This protein binds this small molecule.
Small molecule (SMILES): Fc1ccc(-c2n[nH]cc2-c2ccncc2)cc1

Binding-site contacts:
Ligand atom C13 contacts residue LEU269 of chain 1.A at 3.9 Å (hydrophobic).
Ligand atom N9 contacts residue ASP315 of chain 1.A at 3.7 Å.
Ligand atom C3 contacts residue LYS272 of chain 1.A at 3.4 Å.
Ligand atom N9 contacts residue LEU314 of chain 1.A at 3.3 Å (h-bond).
Ligand atom N11 contacts residue GLU215 of chain 1.A at 3.9 Å.
Ligand atom N11 contacts residue ASP315 of chain 1.A at 3.7 Å.
Ligand atom C17 contacts residue ILE273 of chain 1.A at 3.7 Å (hydrophobic).
Ligand atom C1 contacts residue TRP220 of chain 1.A at 3.9 Å (hydrophobic).
Ligand atom C8 contacts residue SER316 of chain 1.A at 3.8 Å.
Ligand atom F19 contacts residue ILE282 of chain 1.A at 3.8 Å.
Ligand atom C12 contacts residue GLU215 of chain 1.A at 3.8 Å.
Ligand atom C7 contacts residue GLU215 of chain 1.A at 3.7 Å.
Ligand atom C15 contacts residue LEU218 of chain 1.A at 3.6 Å (hydrophobic).
Ligand atom C7 contacts residue LEU269 of chain 1.A at 3.8 Å (hydrophobic).
Ligand atom C15 contacts residue LEU314 of chain 1.A at 3.7 Å (hydrophobic).
Ligand atom C16 contacts residue PRO265 of chain 1.A at 3.7 Å (hydrophobic).
Ligand atom C14 contacts residue PRO214 of chain 1.A at 3.9 Å (hydrophobic).
Ligand atom F19 contacts residue LEU218 of chain 1.A at 3.6 Å.
Ligand atom C18 contacts residue LEU269 of chain 1.A at 3.8 Å (hydrophobic).
Ligand atom N11 contacts residue LEU269 of chain 1.A at 3.8 Å.
Ligand atom C3 contacts residue TRP220 of chain 1.A at 3.3 Å (hydrophobic).
Ligand atom C12 contacts residue LEU269 of chain 1.A at 3.7 Å (hydrophobic).
Ligand atom F19 contacts residue LEU259 of chain 1.A at 3.9 Å.
Ligand atom C8 contacts residue TRP220 of chain 1.A at 3.6 Å (hydrophobic).
Ligand atom C15 contacts residue PRO214 of chain 1.A at 3.8 Å (hydrophobic).
Ligand atom C17 contacts residue PRO265 of chain 1.A at 3.8 Å (hydrophobic).
Ligand atom C4 contacts residue TRP220 of chain 1.A at 3.5 Å (hydrophobic).
Ligand atom C12 contacts residue LEU314 of chain 1.A at 3.8 Å (hydrophobic).
Ligand atom N2 contacts residue TRP220 of chain 1.A at 3.4 Å.
Ligand atom C8 contacts residue GLU215 of chain 1.A at 3.9 Å.
Ligand atom C17 contacts residue LEU218 of chain 1.A at 3.4 Å (hydrophobic).
Ligand atom F19 contacts residue PRO265 of chain 1.A at 3.4 Å.
Ligand atom C16 contacts residue LEU218 of chain 1.A at 3.3 Å (hydrophobic).
Ligand atom C5 contacts residue TRP220 of chain 1.A at 3.9 Å (hydrophobic).
Ligand atom C17 contacts residue ILE282 of chain 1.A at 3.8 Å (hydrophobic).
Ligand atom N11 contacts residue LEU314 of chain 1.A at 2.6 Å (h-bond).
Ligand atom C18 contacts residue LEU218 of chain 1.A at 3.9 Å (hydrophobic).
Ligand atom C18 contacts residue ILE273 of chain 1.A at 3.9 Å (hydrophobic).
Ligand atom N11 contacts residue SER316 of chain 1.A at 3.8 Å.
Ligand atom N9 contacts residue SER316 of chain 1.A at 3.1 Å (h-bond).

Sequence of chain 1.A:
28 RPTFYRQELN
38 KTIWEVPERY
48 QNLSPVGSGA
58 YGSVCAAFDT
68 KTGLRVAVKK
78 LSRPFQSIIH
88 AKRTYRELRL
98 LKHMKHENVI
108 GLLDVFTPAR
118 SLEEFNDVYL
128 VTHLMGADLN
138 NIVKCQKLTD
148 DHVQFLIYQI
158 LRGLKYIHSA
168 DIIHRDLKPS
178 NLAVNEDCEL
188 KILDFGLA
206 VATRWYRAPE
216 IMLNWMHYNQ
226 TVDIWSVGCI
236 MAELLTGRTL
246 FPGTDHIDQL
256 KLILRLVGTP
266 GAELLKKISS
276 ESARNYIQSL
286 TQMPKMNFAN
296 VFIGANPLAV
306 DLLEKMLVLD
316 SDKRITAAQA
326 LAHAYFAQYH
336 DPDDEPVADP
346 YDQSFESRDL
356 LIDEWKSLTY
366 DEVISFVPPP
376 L